Binding-site contacts:
Ligand atom C5 contacts residue GLN359 of chain 1.G at 4.1 Å.
Ligand atom O5 contacts residue ASN382 of chain 1.G at 2.4 Å (h-bond).
Ligand atom O7 contacts residue NAG1 of chain 1.RA at 3.5 Å.
Ligand atom O5 contacts residue GLN359 of chain 1.G at 4.3 Å.
Ligand atom C6 contacts residue NAG1 of chain 1.RA at 4.3 Å.
Ligand atom C5 contacts residue ASN382 of chain 1.G at 3.8 Å.
Ligand atom C7 contacts residue THR369 of chain 1.G at 4.3 Å.
Ligand atom C3 contacts residue GLN359 of chain 1.G at 3.9 Å.
Ligand atom C4 contacts residue ASN382 of chain 1.G at 4.4 Å.
Ligand atom C7 contacts residue ASN382 of chain 1.G at 3.4 Å.
Ligand atom C3 contacts residue ASN382 of chain 1.G at 3.9 Å.
Ligand atom C7 contacts residue NAG1 of chain 1.RA at 3.8 Å.
Ligand atom O4 contacts residue GLN359 of chain 1.G at 3.6 Å (h-bond).
Ligand atom C2 contacts residue ASN382 of chain 1.G at 2.6 Å.
Ligand atom C5 contacts residue SER384 of chain 1.G at 3.8 Å.
Ligand atom N2 contacts residue ASN382 of chain 1.G at 3.0 Å (h-bond).
Ligand atom C1 contacts residue SER384 of chain 1.G at 4.0 Å.
Ligand atom C8 contacts residue THR369 of chain 1.G at 3.3 Å.
Ligand atom C8 contacts residue NAG1 of chain 1.RA at 3.8 Å.
Ligand atom O5 contacts residue SER384 of chain 1.G at 3.5 Å (h-bond).
Ligand atom C8 contacts residue THR368 of chain 1.G at 3.4 Å.
Ligand atom O7 contacts residue ASN382 of chain 1.G at 3.5 Å (h-bond).
Ligand atom C1 contacts residue ASN382 of chain 1.G at 1.5 Å.
Ligand atom C4 contacts residue GLN359 of chain 1.G at 4.2 Å.
Ligand atom C6 contacts residue SER384 of chain 1.G at 3.9 Å.

This protein binds this small molecule.
Small molecule (SMILES): CC(=O)N[C@H]1[C@H](O[C@H]2[C@H](O)[C@@H](NC(C)=O)CO[C@@H]2CO)O[C@H](CO)[C@@H](O)[C@@H]1O

Sequence of chain 1.G:
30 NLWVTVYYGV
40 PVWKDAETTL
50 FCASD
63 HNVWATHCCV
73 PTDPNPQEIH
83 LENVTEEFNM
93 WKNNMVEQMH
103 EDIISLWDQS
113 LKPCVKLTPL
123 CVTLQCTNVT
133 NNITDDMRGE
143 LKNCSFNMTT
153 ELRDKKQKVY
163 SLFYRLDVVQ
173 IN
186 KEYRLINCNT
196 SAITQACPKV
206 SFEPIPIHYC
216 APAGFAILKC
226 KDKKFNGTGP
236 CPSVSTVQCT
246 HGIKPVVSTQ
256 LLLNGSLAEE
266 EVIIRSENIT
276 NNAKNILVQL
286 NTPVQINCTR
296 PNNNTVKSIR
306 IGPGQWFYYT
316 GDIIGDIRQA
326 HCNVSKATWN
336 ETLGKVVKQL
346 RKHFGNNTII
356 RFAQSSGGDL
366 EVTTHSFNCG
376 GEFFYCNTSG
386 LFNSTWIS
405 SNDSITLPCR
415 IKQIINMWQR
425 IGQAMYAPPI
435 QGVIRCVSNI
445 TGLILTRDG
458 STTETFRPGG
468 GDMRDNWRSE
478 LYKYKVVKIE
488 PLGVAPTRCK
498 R